This protein binds this small molecule.
Small molecule (SMILES): CC(=O)N[C@H]1[C@@H](O)[C@H](n2ccc(=O)[nH]c2=O)O[C@@H]1CO

Sequence of chain 1.B:
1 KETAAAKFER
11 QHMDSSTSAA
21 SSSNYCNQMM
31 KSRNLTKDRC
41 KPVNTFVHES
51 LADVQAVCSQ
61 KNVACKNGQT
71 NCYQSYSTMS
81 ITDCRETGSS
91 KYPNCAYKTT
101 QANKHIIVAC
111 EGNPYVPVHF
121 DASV

Binding-site contacts:
Ligand atom N3' contacts residue HIS119 of chain 1.B at 3.7 Å.
Ligand atom C9' contacts residue HIS119 of chain 1.B at 1.4 Å.
Ligand atom C8' contacts residue VAL118 of chain 1.B at 3.9 Å (hydrophobic).
Ligand atom O8' contacts residue HIS119 of chain 1.B at 2.8 Å (h-bond).
Ligand atom C8' contacts residue HIS119 of chain 1.B at 2.5 Å.
Ligand atom O5' contacts residue GLU111 of chain 1.B at 4.2 Å.
Ligand atom O5' contacts residue VAL118 of chain 1.B at 4.2 Å.
Ligand atom N3' contacts residue VAL118 of chain 1.B at 3.9 Å.
Ligand atom C9' contacts residue VAL118 of chain 1.B at 3.3 Å (hydrophobic).
Ligand atom C5' contacts residue ALA4 of chain 1.B at 4.1 Å (hydrophobic).
Ligand atom C4' contacts residue ALA4 of chain 1.B at 4.3 Å (hydrophobic).
Ligand atom O5' contacts residue ALA4 of chain 1.B at 3.8 Å.
Ligand atom C5' contacts residue VAL118 of chain 1.B at 3.7 Å (hydrophobic).